Binding-site contacts:
Ligand atom C5 contacts residue ASN88 of chain 2.B at 3.5 Å.
Ligand atom C8 contacts residue ASN88 of chain 2.B at 3.6 Å.
Ligand atom C7 contacts residue ASN88 of chain 2.B at 3.4 Å.
Ligand atom O5 contacts residue ALA86 of chain 2.B at 4.2 Å.
Ligand atom O7 contacts residue ASN88 of chain 2.B at 4.1 Å.
Ligand atom C3 contacts residue ASN88 of chain 2.B at 3.9 Å.
Ligand atom N2 contacts residue ASN88 of chain 2.B at 3.0 Å (h-bond).
Ligand atom C5 contacts residue ALA86 of chain 2.B at 4.4 Å (hydrophobic).
Ligand atom C1 contacts residue ALA86 of chain 2.B at 4.4 Å (hydrophobic).
Ligand atom C6 contacts residue ALA86 of chain 2.B at 4.4 Å (hydrophobic).
Ligand atom C2 contacts residue ASN88 of chain 2.B at 2.5 Å.
Ligand atom C4 contacts residue ASN88 of chain 2.B at 4.2 Å.
Ligand atom O5 contacts residue ASN88 of chain 2.B at 2.3 Å (h-bond).
Ligand atom C1 contacts residue ASN88 of chain 2.B at 1.4 Å.

Sequence of chain 2.B:
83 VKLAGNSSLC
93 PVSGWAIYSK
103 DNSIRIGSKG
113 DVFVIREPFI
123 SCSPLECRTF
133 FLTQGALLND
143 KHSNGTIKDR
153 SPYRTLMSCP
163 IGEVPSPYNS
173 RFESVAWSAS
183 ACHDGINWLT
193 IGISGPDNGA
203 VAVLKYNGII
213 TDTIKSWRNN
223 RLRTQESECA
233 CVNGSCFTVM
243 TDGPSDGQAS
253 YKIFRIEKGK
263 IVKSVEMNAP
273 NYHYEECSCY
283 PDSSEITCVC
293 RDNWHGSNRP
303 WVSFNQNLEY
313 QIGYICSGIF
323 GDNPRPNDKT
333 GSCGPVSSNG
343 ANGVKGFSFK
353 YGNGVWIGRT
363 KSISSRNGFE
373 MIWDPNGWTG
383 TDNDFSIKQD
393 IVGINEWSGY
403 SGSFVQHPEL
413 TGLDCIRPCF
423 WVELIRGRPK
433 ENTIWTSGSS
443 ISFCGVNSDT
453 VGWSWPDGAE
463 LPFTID

A small-molecule ligand and the protein it binds are described below.
Small molecule (SMILES): CC(=O)N[C@H]1[C@H](O[C@H]2[C@H](O)[C@@H](NC(C)=O)CO[C@@H]2CO)O[C@H](CO)[C@@H](O)[C@@H]1O